Sequence of chain 1.D:
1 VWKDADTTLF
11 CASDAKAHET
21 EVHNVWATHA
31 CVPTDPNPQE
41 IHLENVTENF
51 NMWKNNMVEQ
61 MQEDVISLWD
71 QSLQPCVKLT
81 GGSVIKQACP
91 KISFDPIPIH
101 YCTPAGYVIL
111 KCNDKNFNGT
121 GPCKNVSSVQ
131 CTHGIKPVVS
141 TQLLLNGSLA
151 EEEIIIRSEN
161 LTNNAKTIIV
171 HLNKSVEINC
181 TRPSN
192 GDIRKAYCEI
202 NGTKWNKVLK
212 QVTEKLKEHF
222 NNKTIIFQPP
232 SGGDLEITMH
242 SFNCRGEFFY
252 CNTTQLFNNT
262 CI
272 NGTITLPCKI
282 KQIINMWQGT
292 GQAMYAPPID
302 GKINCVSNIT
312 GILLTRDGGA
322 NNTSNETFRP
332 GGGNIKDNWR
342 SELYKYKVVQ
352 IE

A small-molecule ligand and the protein it binds are described below.
Small molecule (SMILES): CC(=O)N[C@@H]1[C@@H](O)[C@H](O)[C@@H](CO)O[C@H]1O

Binding-site contacts:
Ligand atom O6 contacts residue THR162 of chain 1.D at 4.5 Å.
Ligand atom O5 contacts residue ASN163 of chain 1.D at 3.5 Å.
Ligand atom C3 contacts residue ASN160 of chain 1.D at 3.8 Å.
Ligand atom C6 contacts residue ASN163 of chain 1.D at 4.4 Å.
Ligand atom C1 contacts residue THR162 of chain 1.D at 4.3 Å.
Ligand atom C2 contacts residue ASN160 of chain 1.D at 2.5 Å.
Ligand atom C7 contacts residue ASN160 of chain 1.D at 3.7 Å.
Ligand atom C1 contacts residue ASN163 of chain 1.D at 4.1 Å.
Ligand atom O5 contacts residue THR162 of chain 1.D at 4.1 Å.
Ligand atom O6 contacts residue ASN163 of chain 1.D at 3.7 Å.
Ligand atom C5 contacts residue ASN163 of chain 1.D at 4.5 Å.
Ligand atom C6 contacts residue THR162 of chain 1.D at 4.1 Å.
Ligand atom C1 contacts residue ASN160 of chain 1.D at 1.4 Å.
Ligand atom N2 contacts residue ASN160 of chain 1.D at 2.9 Å (h-bond).
Ligand atom C5 contacts residue ASN160 of chain 1.D at 3.6 Å.
Ligand atom O7 contacts residue ASN160 of chain 1.D at 4.1 Å.
Ligand atom C5 contacts residue THR162 of chain 1.D at 3.9 Å.
Ligand atom O5 contacts residue ASN160 of chain 1.D at 2.4 Å (h-bond).
Ligand atom C4 contacts residue ASN160 of chain 1.D at 4.2 Å.